This small molecule binds to this protein.
Small molecule (SMILES): CC(=O)N[C@@H]1[C@@H](O)[C@H](O)[C@@H](CO)O[C@H]1O

Sequence of chain 1.A:
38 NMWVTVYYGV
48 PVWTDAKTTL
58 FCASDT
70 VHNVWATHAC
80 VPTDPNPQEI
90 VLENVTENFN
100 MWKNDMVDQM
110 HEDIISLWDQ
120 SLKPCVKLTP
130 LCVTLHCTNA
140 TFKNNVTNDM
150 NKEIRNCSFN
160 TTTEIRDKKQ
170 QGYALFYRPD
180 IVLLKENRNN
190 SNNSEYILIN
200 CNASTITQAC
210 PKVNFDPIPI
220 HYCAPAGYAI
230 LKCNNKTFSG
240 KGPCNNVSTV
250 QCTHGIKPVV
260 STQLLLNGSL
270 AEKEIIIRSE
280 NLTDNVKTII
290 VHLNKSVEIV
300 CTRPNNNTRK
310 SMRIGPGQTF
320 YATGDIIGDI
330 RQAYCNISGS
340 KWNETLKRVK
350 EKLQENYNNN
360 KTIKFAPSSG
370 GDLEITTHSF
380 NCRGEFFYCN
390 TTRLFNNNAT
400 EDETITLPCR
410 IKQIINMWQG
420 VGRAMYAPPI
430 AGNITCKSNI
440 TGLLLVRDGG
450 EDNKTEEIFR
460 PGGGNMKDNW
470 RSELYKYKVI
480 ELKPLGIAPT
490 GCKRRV

Binding-site contacts:
Ligand atom C6 contacts residue LYS346 of chain 1.A at 3.8 Å.
Ligand atom C8 contacts residue THR399 of chain 1.A at 3.4 Å.
Ligand atom O5 contacts residue ASN342 of chain 1.A at 2.4 Å (h-bond).
Ligand atom C2 contacts residue ASN342 of chain 1.A at 2.4 Å.
Ligand atom N2 contacts residue ALA398 of chain 1.A at 3.9 Å.
Ligand atom N2 contacts residue ASN342 of chain 1.A at 2.9 Å (h-bond).
Ligand atom O6 contacts residue LYS346 of chain 1.A at 3.2 Å.
Ligand atom C1 contacts residue ASN342 of chain 1.A at 1.4 Å.
Ligand atom C3 contacts residue ALA398 of chain 1.A at 4.5 Å (hydrophobic).
Ligand atom O7 contacts residue ASN342 of chain 1.A at 3.0 Å (h-bond).
Ligand atom C8 contacts residue ASN342 of chain 1.A at 4.2 Å.
Ligand atom C5 contacts residue ASN342 of chain 1.A at 3.7 Å.
Ligand atom C8 contacts residue GLU400 of chain 1.A at 4.3 Å.
Ligand atom C8 contacts residue ALA398 of chain 1.A at 4.0 Å (hydrophobic).
Ligand atom C3 contacts residue ASN342 of chain 1.A at 3.8 Å.
Ligand atom C4 contacts residue ASN342 of chain 1.A at 4.2 Å.
Ligand atom C7 contacts residue ASN342 of chain 1.A at 3.1 Å.